A protein and the small-molecule ligand that binds it are described below.
Small molecule (SMILES): CSCC[C@@H](C=O)NC(=O)[C@H](CC(C)C)NC(=O)[C@H](CC1=CN=C2C=CC=C[C@H]12)NC(=O)[C@H](CCC(N)=O)NC(=O)[C@@H](NC(=O)[C@@H](N)Cc1ccccc1)C(C)C.NC(=O)CC[C@@H](C=O)NC(=O)[C@H](CO)NC(=O)[C@@H](N)Cc1cnc[nH]1

Binding-site contacts:
Ligand atom CA contacts residue GLY310 of chain 1.B at 2.9 Å.
Ligand atom O contacts residue GLY310 of chain 1.B at 3.5 Å.
Ligand atom CB contacts residue GLU160 of chain 1.B at 3.2 Å.
Ligand atom C contacts residue TYR802 of chain 1.B at 3.5 Å (hydrophobic).
Ligand atom NE1 contacts residue TYR121 of chain 1.B at 3.0 Å (h-bond).
Ligand atom O contacts residue TYR802 of chain 1.B at 3.0 Å.
Ligand atom CA contacts residue GLU312 of chain 1.B at 3.4 Å.
Ligand atom N contacts residue GLU160 of chain 1.B at 3.5 Å (salt-bridge).
Ligand atom CA contacts residue GLY332 of chain 1.B at 3.4 Å.
Ligand atom N contacts residue ASN110 of chain 1.B at 3.5 Å (h-bond).
Ligand atom C contacts residue TYR802 of chain 1.B at 3.4 Å (hydrophobic).
Ligand atom N contacts residue GLY332 of chain 1.B at 2.7 Å (h-bond).
Ligand atom N contacts residue GLN82 of chain 1.B at 3.5 Å (h-bond).
Ligand atom O contacts residue ARG795 of chain 1.B at 2.8 Å (salt-bridge).
Ligand atom CB contacts residue GLU312 of chain 1.B at 3.3 Å.
Ligand atom C contacts residue GLY310 of chain 1.B at 3.4 Å.
Ligand atom CB contacts residue PHE173 of chain 1.B at 3.3 Å (hydrophobic).
Ligand atom N contacts residue GLY310 of chain 1.B at 3.0 Å (h-bond).
Ligand atom O contacts residue THR113 of chain 1.B at 3.1 Å (h-bond).
Ligand atom O contacts residue VAL331 of chain 1.B at 3.4 Å.
Ligand atom O contacts residue TYR802 of chain 1.B at 3.1 Å (h-bond).
Ligand atom O contacts residue PHE112 of chain 1.B at 3.2 Å.
Ligand atom CB contacts residue GLN82 of chain 1.B at 3.5 Å.
Ligand atom CD1 contacts residue HIS83 of chain 1.B at 3.4 Å.
Ligand atom N contacts residue LEU330 of chain 1.B at 2.5 Å (h-bond).
Ligand atom CG1 contacts residue PHE112 of chain 1.B at 3.5 Å (hydrophobic).
Ligand atom O contacts residue GLU160 of chain 1.B at 3.0 Å (salt-bridge).
Ligand atom O contacts residue TYR802 of chain 1.B at 3.0 Å (h-bond).
Ligand atom O contacts residue GLY332 of chain 1.B at 3.0 Å (h-bond).
Ligand atom CE1 contacts residue ALA169 of chain 1.B at 3.5 Å (hydrophobic).
Ligand atom CD1 contacts residue ASN110 of chain 1.B at 3.2 Å.
Ligand atom CD1 contacts residue PHE173 of chain 1.B at 3.3 Å (hydrophobic).
Ligand atom C contacts residue GLY332 of chain 1.B at 3.5 Å.
Ligand atom N contacts residue ALA111 of chain 1.B at 3.1 Å (h-bond).
Ligand atom N contacts residue TYR802 of chain 1.B at 3.4 Å (h-bond).
Ligand atom CD1 contacts residue ALA111 of chain 1.B at 3.1 Å (hydrophobic).
Ligand atom N contacts residue GLU312 of chain 1.B at 2.8 Å (salt-bridge).
Ligand atom CA contacts residue ALA111 of chain 1.B at 3.3 Å (hydrophobic).
Ligand atom C contacts residue TYR802 of chain 1.B at 3.3 Å (hydrophobic).
Ligand atom N contacts residue THR113 of chain 1.B at 3.3 Å (h-bond).

Sequence of chain 1.B:
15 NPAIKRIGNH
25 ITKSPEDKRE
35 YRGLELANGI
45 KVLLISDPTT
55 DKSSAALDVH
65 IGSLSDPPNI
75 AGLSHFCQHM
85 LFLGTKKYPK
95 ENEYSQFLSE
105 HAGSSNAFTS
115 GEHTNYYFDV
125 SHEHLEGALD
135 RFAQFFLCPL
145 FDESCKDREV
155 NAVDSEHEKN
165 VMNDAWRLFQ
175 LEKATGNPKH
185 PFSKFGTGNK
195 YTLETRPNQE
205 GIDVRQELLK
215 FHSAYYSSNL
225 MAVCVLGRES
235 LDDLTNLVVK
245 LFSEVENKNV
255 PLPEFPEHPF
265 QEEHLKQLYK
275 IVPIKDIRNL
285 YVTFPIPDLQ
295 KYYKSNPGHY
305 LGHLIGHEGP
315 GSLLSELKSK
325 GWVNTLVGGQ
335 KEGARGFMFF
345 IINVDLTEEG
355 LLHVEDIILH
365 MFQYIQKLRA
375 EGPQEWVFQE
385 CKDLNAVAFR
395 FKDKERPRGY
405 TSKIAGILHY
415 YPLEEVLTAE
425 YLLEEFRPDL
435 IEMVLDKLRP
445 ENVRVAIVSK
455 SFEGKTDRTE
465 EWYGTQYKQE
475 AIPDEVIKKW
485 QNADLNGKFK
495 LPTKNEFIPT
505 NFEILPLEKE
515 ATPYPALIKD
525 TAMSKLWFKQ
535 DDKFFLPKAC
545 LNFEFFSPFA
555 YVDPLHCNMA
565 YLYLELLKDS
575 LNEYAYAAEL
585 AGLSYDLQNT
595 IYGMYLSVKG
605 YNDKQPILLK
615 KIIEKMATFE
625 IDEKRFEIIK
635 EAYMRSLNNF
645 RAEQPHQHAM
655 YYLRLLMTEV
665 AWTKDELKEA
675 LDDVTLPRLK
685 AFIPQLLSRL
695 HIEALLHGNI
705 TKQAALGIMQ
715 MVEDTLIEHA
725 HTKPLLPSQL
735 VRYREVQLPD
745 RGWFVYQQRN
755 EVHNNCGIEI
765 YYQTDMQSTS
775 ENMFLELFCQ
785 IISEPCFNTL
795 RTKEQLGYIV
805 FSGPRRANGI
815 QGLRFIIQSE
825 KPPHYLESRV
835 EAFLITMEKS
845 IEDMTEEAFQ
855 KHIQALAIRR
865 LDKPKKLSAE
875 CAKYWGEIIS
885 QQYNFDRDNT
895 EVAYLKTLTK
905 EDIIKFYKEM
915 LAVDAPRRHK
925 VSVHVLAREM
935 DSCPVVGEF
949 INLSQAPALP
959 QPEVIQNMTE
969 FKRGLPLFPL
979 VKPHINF